Binding-site contacts:
Ligand atom N2 contacts residue ASN927 of chain 1.A at 3.0 Å (h-bond).
Ligand atom C5 contacts residue ASN927 of chain 1.A at 3.6 Å.
Ligand atom C2 contacts residue ASN927 of chain 1.A at 2.5 Å.
Ligand atom O5 contacts residue ASN927 of chain 1.A at 2.3 Å (h-bond).
Ligand atom O6 contacts residue ASN927 of chain 1.A at 3.9 Å.
Ligand atom C3 contacts residue ASN927 of chain 1.A at 3.8 Å.
Ligand atom C4 contacts residue ASN927 of chain 1.A at 4.1 Å.
Ligand atom C8 contacts residue ASN927 of chain 1.A at 4.2 Å.
Ligand atom C1 contacts residue ASN927 of chain 1.A at 1.4 Å.
Ligand atom C7 contacts residue ASN927 of chain 1.A at 4.0 Å.

Sequence of chain 1.A:
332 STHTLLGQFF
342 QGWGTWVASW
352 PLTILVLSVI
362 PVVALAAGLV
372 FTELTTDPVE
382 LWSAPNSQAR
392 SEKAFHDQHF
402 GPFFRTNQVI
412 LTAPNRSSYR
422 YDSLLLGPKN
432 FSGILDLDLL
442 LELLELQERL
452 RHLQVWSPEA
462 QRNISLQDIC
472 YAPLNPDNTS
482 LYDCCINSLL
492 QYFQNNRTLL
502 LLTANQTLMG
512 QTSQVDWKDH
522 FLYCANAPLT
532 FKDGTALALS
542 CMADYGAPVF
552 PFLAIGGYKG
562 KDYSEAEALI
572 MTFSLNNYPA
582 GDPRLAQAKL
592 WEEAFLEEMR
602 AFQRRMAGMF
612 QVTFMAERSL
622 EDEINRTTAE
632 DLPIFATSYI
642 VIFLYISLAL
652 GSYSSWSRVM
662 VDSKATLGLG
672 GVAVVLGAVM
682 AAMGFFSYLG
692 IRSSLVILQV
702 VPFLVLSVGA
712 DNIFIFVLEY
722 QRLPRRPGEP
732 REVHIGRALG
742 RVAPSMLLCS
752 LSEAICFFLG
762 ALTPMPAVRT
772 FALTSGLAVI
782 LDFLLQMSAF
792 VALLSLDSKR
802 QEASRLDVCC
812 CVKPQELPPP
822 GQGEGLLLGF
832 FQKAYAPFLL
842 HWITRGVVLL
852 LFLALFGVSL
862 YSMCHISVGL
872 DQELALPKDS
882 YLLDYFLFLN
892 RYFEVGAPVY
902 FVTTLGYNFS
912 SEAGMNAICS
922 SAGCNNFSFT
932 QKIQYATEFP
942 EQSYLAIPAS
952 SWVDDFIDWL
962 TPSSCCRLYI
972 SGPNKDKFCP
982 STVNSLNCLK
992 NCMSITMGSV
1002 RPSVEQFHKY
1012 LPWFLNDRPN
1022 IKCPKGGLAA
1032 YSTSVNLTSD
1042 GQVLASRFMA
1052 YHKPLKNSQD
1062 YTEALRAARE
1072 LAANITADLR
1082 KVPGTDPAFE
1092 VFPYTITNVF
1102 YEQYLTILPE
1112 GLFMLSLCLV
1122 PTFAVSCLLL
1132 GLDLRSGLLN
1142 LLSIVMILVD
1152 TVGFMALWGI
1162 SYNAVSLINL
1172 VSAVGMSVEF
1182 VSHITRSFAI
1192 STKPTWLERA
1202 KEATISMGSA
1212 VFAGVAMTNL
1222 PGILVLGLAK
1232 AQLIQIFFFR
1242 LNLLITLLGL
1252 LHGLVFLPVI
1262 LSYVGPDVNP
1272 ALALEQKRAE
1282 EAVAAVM

This small molecule binds to this protein.
Small molecule (SMILES): CC(=O)N[C@@H]1[C@@H](O)[C@H](O)[C@@H](CO)O[C@H]1O